This protein binds this small molecule.
Small molecule (SMILES): CC(=O)N[C@H]1[C@H](O[C@H]2[C@H](O)[C@@H](NC(C)=O)CO[C@@H]2CO)O[C@H](CO)[C@@H](O)[C@@H]1O

Sequence of chain 1.A:
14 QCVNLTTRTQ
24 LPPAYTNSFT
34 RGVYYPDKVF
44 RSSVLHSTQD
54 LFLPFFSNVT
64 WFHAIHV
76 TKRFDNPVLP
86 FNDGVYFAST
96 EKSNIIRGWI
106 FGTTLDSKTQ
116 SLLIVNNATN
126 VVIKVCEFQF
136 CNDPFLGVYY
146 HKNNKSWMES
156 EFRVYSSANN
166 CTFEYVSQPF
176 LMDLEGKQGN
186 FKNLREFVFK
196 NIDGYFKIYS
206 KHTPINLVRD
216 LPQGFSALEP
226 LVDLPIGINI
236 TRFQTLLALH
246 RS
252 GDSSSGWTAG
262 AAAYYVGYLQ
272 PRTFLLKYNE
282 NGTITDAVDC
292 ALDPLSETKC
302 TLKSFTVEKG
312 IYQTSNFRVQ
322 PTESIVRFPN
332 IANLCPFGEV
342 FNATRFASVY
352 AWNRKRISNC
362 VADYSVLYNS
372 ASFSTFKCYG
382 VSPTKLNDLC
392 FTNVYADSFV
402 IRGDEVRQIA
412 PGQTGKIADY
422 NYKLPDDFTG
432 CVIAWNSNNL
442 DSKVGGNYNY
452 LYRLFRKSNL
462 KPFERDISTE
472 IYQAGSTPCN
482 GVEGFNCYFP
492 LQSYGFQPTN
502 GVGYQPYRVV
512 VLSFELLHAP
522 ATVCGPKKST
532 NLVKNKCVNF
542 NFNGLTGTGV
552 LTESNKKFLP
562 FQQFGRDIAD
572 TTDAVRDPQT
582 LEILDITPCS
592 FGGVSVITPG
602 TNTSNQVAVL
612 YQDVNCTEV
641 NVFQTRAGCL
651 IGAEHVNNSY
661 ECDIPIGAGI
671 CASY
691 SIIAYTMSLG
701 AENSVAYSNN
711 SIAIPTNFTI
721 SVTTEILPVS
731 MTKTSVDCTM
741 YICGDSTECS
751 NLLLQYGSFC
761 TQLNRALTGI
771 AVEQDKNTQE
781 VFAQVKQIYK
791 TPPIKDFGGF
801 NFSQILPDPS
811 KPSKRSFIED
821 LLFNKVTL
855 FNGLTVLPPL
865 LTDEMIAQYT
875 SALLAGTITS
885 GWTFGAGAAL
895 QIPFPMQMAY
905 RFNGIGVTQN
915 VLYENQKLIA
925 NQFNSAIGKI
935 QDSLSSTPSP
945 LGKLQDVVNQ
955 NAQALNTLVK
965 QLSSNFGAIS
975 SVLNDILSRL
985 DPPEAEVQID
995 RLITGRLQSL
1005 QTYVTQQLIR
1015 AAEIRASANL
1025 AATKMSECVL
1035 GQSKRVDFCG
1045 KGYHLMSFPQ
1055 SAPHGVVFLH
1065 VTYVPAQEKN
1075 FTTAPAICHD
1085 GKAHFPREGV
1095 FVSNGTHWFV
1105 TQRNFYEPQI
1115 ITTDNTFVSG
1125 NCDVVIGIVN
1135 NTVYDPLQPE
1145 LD

Binding-site contacts:
Ligand atom N2 contacts residue ASN61 of chain 1.A at 2.8 Å (h-bond).
Ligand atom N2 contacts residue TYR28 of chain 1.A at 4.3 Å.
Ligand atom O7 contacts residue ASN61 of chain 1.A at 3.4 Å (h-bond).
Ligand atom C1 contacts residue ASN61 of chain 1.A at 1.4 Å.
Ligand atom C7 contacts residue ASN61 of chain 1.A at 3.2 Å.
Ligand atom C3 contacts residue ASN61 of chain 1.A at 3.8 Å.
Ligand atom O5 contacts residue ASN61 of chain 1.A at 2.5 Å (h-bond).
Ligand atom C7 contacts residue TYR28 of chain 1.A at 3.6 Å (hydrophobic).
Ligand atom C2 contacts residue ASN61 of chain 1.A at 2.5 Å.
Ligand atom C8 contacts residue TYR28 of chain 1.A at 3.9 Å (hydrophobic).
Ligand atom C1 contacts residue TYR28 of chain 1.A at 4.2 Å (hydrophobic).
Ligand atom C8 contacts residue ASN61 of chain 1.A at 4.3 Å.
Ligand atom C5 contacts residue ASN61 of chain 1.A at 3.6 Å.
Ligand atom O7 contacts residue TYR28 of chain 1.A at 3.2 Å.
Ligand atom C4 contacts residue ASN61 of chain 1.A at 4.3 Å.